This small molecule binds to this protein.
Small molecule (SMILES): O=C(O)[C@@H]1O[C@H](O[C@H]2[C@@H](OS(=O)(=O)O)O[C@@H](O)[C@H](NS(=O)(=O)O)[C@H]2O)[C@@H](OS(=O)(=O)O)[C@H](O)[C@@H]1O

Binding-site contacts:
Ligand atom C3 contacts residue LYS156 of chain 38.B at 4.0 Å.
Ligand atom C5 contacts residue HIS155 of chain 38.B at 4.0 Å.
Ligand atom OAH contacts residue ASP3 of chain 38.B at 4.0 Å.
Ligand atom C4 contacts residue LYS156 of chain 38.B at 4.0 Å.
Ligand atom O4 contacts residue LYS156 of chain 38.B at 3.5 Å.
Ligand atom C6 contacts residue HIS155 of chain 38.B at 3.4 Å.
Ligand atom OBI contacts residue LYS156 of chain 38.B at 4.0 Å.
Ligand atom O6A contacts residue SER93 of chain 38.B at 3.2 Å.
Ligand atom O5 contacts residue ARG157 of chain 38.B at 3.8 Å.
Ligand atom O3 contacts residue ARG157 of chain 38.B at 3.3 Å (salt-bridge).
Ligand atom C2 contacts residue ALA158 of chain 38.B at 3.7 Å (hydrophobic).
Ligand atom C6 contacts residue SER93 of chain 38.B at 4.0 Å.
Ligand atom OAF contacts residue ARG157 of chain 38.B at 2.8 Å (salt-bridge).
Ligand atom O6B contacts residue HIS155 of chain 38.B at 3.3 Å (h-bond).
Ligand atom O5 contacts residue HIS155 of chain 38.B at 3.6 Å.
Ligand atom O5B contacts residue LYS156 of chain 38.B at 3.3 Å.
Ligand atom O3 contacts residue ALA158 of chain 38.B at 3.0 Å (h-bond).
Ligand atom O3 contacts residue LYS156 of chain 38.B at 3.0 Å.
Ligand atom OAF contacts residue ALA158 of chain 38.B at 3.3 Å.
Ligand atom OAH contacts residue ARG157 of chain 38.B at 3.1 Å (salt-bridge).
Ligand atom O4 contacts residue SER93 of chain 38.B at 3.0 Å (h-bond).
Ligand atom O6B contacts residue ARG157 of chain 38.B at 3.3 Å (salt-bridge).
Ligand atom OAH contacts residue THR4 of chain 38.B at 3.7 Å.
Ligand atom OAF contacts residue THR4 of chain 38.B at 2.9 Å (h-bond).
Ligand atom O6B contacts residue LEU62 of chain 38.B at 4.0 Å.
Ligand atom C5 contacts residue LEU62 of chain 38.B at 3.8 Å (hydrophobic).
Ligand atom C3 contacts residue ARG157 of chain 38.B at 3.7 Å.
Ligand atom O4 contacts residue HIS155 of chain 38.B at 3.5 Å (h-bond).
Ligand atom C6 contacts residue LEU62 of chain 38.B at 3.5 Å (hydrophobic).
Ligand atom SAG contacts residue ARG157 of chain 38.B at 3.6 Å (salt-bridge).
Ligand atom O5 contacts residue LYS156 of chain 38.B at 3.4 Å.
Ligand atom C6 contacts residue HIS94 of chain 38.B at 3.9 Å.
Ligand atom O6A contacts residue HIS94 of chain 38.B at 3.2 Å (h-bond).
Ligand atom O6B contacts residue LYS156 of chain 38.B at 3.3 Å.
Ligand atom O6A contacts residue LEU62 of chain 38.B at 3.4 Å.
Ligand atom SAG contacts residue THR4 of chain 38.B at 3.9 Å.
Ligand atom O6A contacts residue HIS155 of chain 38.B at 3.8 Å.
Ligand atom OAH contacts residue LEU2 of chain 38.B at 2.8 Å (h-bond).
Ligand atom O6B contacts residue HIS94 of chain 38.B at 4.0 Å.
Ligand atom C3 contacts residue ALA158 of chain 38.B at 4.0 Å (hydrophobic).

Sequence of chain 38.B:
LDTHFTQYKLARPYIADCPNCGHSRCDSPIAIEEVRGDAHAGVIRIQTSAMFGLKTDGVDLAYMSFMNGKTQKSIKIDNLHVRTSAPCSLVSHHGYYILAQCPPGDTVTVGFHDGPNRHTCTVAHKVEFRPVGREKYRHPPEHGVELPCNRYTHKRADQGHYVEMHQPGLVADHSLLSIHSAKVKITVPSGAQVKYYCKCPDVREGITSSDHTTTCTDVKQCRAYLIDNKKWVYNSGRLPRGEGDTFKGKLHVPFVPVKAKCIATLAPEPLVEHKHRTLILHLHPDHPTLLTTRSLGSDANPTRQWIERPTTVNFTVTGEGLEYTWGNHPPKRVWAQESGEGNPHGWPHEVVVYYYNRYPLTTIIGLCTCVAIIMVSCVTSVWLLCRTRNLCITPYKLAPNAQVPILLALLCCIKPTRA